Binding-site contacts:
Ligand atom C6 contacts residue LYS248 of chain 1.A at 3.4 Å.
Ligand atom C6 contacts residue ASN245 of chain 1.A at 3.4 Å.
Ligand atom C6 contacts residue ASN245 of chain 1.A at 3.6 Å.
Ligand atom O5 contacts residue LYS248 of chain 1.A at 3.3 Å (salt-bridge).
Ligand atom C1 contacts residue ASN241 of chain 1.A at 1.4 Å.
Ligand atom C3 contacts residue PHE278 of chain 1.A at 3.5 Å (hydrophobic).
Ligand atom O3 contacts residue PRO281 of chain 1.A at 4.3 Å.
Ligand atom O2 contacts residue PRO281 of chain 1.A at 4.2 Å.
Ligand atom C1 contacts residue ASN245 of chain 1.A at 4.0 Å.
Ligand atom O4 contacts residue PHE278 of chain 1.A at 3.9 Å.
Ligand atom C6 contacts residue PRO281 of chain 1.A at 3.9 Å (hydrophobic).
Ligand atom O3 contacts residue PRO281 of chain 1.A at 3.7 Å.
Ligand atom O5 contacts residue ASN245 of chain 1.A at 3.9 Å.
Ligand atom O6 contacts residue ASN245 of chain 1.A at 3.1 Å (h-bond).
Ligand atom C4 contacts residue PHE278 of chain 1.A at 3.2 Å (hydrophobic).
Ligand atom O6 contacts residue TYR282 of chain 1.A at 2.8 Å (h-bond).
Ligand atom C5 contacts residue ASN245 of chain 1.A at 3.9 Å.
Ligand atom C3 contacts residue ASN241 of chain 1.A at 3.8 Å.
Ligand atom C2 contacts residue ASN241 of chain 1.A at 2.5 Å.
Ligand atom C5 contacts residue ASN241 of chain 1.A at 3.7 Å.
Ligand atom O5 contacts residue ASN241 of chain 1.A at 2.4 Å (h-bond).
Ligand atom C5 contacts residue LYS248 of chain 1.A at 4.2 Å.
Ligand atom C4 contacts residue ASN245 of chain 1.A at 3.9 Å.
Ligand atom O7 contacts residue PRO281 of chain 1.A at 3.5 Å.
Ligand atom C6 contacts residue LEU249 of chain 1.A at 3.6 Å (hydrophobic).
Ligand atom C5 contacts residue ASN245 of chain 1.A at 3.2 Å.
Ligand atom C2 contacts residue PRO281 of chain 1.A at 4.3 Å (hydrophobic).
Ligand atom C7 contacts residue ASN241 of chain 1.A at 3.8 Å.
Ligand atom C1 contacts residue LYS248 of chain 1.A at 4.2 Å.
Ligand atom N2 contacts residue ASN241 of chain 1.A at 2.9 Å (h-bond).
Ligand atom O3 contacts residue PHE278 of chain 1.A at 3.3 Å (h-bond).
Ligand atom C3 contacts residue ASN245 of chain 1.A at 4.1 Å.
Ligand atom C4 contacts residue ASN241 of chain 1.A at 4.3 Å.
Ligand atom O4 contacts residue LEU249 of chain 1.A at 4.0 Å.
Ligand atom C1 contacts residue ASN245 of chain 1.A at 4.0 Å.
Ligand atom C6 contacts residue TYR282 of chain 1.A at 3.7 Å (hydrophobic).
Ligand atom O5 contacts residue ASN245 of chain 1.A at 3.0 Å (h-bond).
Ligand atom C4 contacts residue LEU249 of chain 1.A at 4.3 Å (hydrophobic).
Ligand atom O5 contacts residue PRO281 of chain 1.A at 4.2 Å.
Ligand atom C5 contacts residue PRO281 of chain 1.A at 4.2 Å (hydrophobic).

Sequence of chain 1.A:
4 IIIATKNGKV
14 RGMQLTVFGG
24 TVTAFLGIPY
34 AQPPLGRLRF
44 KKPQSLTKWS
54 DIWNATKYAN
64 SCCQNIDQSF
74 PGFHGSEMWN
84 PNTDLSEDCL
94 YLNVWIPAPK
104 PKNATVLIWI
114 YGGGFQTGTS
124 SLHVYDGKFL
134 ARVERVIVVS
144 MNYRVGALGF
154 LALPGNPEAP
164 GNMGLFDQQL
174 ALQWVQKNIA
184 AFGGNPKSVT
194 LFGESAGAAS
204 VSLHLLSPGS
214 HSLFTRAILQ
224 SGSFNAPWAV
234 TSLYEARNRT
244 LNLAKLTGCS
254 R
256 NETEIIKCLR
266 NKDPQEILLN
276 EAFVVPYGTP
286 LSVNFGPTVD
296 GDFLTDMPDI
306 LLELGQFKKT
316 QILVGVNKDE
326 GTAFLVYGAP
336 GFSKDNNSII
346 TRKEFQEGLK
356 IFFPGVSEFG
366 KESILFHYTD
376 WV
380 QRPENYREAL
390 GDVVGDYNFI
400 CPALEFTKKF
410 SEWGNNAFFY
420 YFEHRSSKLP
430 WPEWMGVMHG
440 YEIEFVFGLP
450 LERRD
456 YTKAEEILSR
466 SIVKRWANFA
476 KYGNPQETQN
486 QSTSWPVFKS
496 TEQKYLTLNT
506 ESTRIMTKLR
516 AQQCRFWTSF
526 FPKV

A small-molecule ligand and the protein it binds are described below.
Small molecule (SMILES): CC(=O)N[C@H]1[C@H](O[C@H]2[C@H](O)[C@@H](NC(C)=O)CO[C@@H]2CO[C@@H]2O[C@@H](C)[C@@H](O)[C@@H](O)[C@@H]2O)O[C@H](CO)[C@@H](O)[C@@H]1O